Sequence of chain 1.A:
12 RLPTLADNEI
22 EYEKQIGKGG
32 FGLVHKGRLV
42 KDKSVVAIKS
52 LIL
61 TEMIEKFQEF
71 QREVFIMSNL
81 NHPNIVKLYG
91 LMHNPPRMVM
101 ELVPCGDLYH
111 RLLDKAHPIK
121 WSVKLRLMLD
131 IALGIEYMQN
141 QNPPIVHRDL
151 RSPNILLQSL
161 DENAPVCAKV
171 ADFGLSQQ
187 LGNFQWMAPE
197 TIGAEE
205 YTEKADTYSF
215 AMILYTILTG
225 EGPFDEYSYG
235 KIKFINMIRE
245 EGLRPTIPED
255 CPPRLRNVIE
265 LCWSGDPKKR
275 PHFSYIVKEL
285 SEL

The protein below binds the small molecule below.
Small molecule (SMILES): COc1cc(C(=O)N2CCC(N3CCN(C)CC3)CC2)ccc1Nc1ncc2c(n1)N(C)c1ccccc1C(=O)N2C

Binding-site contacts:
Ligand atom CBB contacts residue GLY106 of chain 1.A at 3.9 Å.
Ligand atom CAG contacts residue GLY31 of chain 1.A at 3.8 Å.
Ligand atom C6 contacts residue VAL103 of chain 1.A at 3.6 Å (hydrophobic).
Ligand atom CAL contacts residue GLY30 of chain 1.A at 3.6 Å.
Ligand atom CAA contacts residue LEU102 of chain 1.A at 3.9 Å (hydrophobic).
Ligand atom C6 contacts residue LEU102 of chain 1.A at 3.7 Å (hydrophobic).
Ligand atom CBE contacts residue VAL103 of chain 1.A at 3.7 Å (hydrophobic).
Ligand atom CBG contacts residue GLY30 of chain 1.A at 3.8 Å.
Ligand atom CAK contacts residue GLY30 of chain 1.A at 3.8 Å.
Ligand atom N1 contacts residue LEU102 of chain 1.A at 3.4 Å.
Ligand atom CAI contacts residue GLY106 of chain 1.A at 3.5 Å.
Ligand atom CAA contacts residue PRO104 of chain 1.A at 3.2 Å (hydrophobic).
Ligand atom CAK contacts residue ASP172 of chain 1.A at 3.9 Å.
Ligand atom CAP contacts residue ILE27 of chain 1.A at 3.8 Å (hydrophobic).
Ligand atom CAJ contacts residue GLY106 of chain 1.A at 3.6 Å.
Ligand atom CAC contacts residue GLU101 of chain 1.A at 3.5 Å.
Ligand atom OAZ contacts residue LEU102 of chain 1.A at 3.8 Å.
Ligand atom CAA contacts residue VAL103 of chain 1.A at 3.4 Å (hydrophobic).
Ligand atom CAH contacts residue PRO153 of chain 1.A at 3.6 Å (hydrophobic).
Ligand atom OAZ contacts residue ILE27 of chain 1.A at 3.7 Å.
Ligand atom CAG contacts residue ASP172 of chain 1.A at 3.7 Å.
Ligand atom CAH contacts residue GLY30 of chain 1.A at 3.6 Å.
Ligand atom C2 contacts residue VAL103 of chain 1.A at 3.6 Å (hydrophobic).
Ligand atom CAD contacts residue VAL35 of chain 1.A at 3.9 Å (hydrophobic).
Ligand atom N1 contacts residue VAL103 of chain 1.A at 2.8 Å (h-bond).
Ligand atom CAG contacts residue GLY30 of chain 1.A at 3.7 Å.
Ligand atom CAC contacts residue MET100 of chain 1.A at 3.6 Å (hydrophobic).
Ligand atom N1 contacts residue GLU101 of chain 1.A at 3.9 Å.
Ligand atom C5 contacts residue LEU156 of chain 1.A at 3.6 Å (hydrophobic).
Ligand atom C6 contacts residue GLU101 of chain 1.A at 3.3 Å.
Ligand atom N3 contacts residue ILE27 of chain 1.A at 3.9 Å.
Ligand atom C4 contacts residue LEU156 of chain 1.A at 3.8 Å (hydrophobic).
Ligand atom CBC contacts residue VAL103 of chain 1.A at 3.5 Å (hydrophobic).
Ligand atom NAY contacts residue VAL103 of chain 1.A at 2.7 Å (h-bond).
Ligand atom OAF contacts residue LYS50 of chain 1.A at 3.1 Å (salt-bridge).
Ligand atom CAR contacts residue ASP107 of chain 1.A at 3.9 Å.
Ligand atom CAD contacts residue ILE27 of chain 1.A at 3.6 Å (hydrophobic).
Ligand atom CBH contacts residue GLY30 of chain 1.A at 3.6 Å.
Ligand atom OAZ contacts residue VAL103 of chain 1.A at 3.3 Å (h-bond).
Ligand atom C6 contacts residue LEU156 of chain 1.A at 3.7 Å (hydrophobic).